Sequence of chain 2.A:
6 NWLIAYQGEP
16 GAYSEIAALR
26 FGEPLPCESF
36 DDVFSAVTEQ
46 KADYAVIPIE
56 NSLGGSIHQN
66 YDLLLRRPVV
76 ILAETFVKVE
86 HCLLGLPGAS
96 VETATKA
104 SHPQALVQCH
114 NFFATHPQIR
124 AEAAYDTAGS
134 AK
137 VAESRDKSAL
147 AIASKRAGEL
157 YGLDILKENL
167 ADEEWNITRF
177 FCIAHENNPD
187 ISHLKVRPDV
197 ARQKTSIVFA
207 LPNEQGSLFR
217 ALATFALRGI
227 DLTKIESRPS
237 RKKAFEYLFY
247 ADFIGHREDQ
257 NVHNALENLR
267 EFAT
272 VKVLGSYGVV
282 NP

Sequence of chain 2.B:
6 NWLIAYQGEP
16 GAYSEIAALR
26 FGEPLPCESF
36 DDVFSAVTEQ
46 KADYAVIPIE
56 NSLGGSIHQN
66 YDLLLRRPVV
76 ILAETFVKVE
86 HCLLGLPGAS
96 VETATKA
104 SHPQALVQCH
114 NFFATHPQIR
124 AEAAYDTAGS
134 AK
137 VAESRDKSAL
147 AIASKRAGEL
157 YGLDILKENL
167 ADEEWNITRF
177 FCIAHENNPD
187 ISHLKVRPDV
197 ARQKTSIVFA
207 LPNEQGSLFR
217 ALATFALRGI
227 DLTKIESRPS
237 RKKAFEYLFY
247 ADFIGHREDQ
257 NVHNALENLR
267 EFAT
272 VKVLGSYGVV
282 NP

This small molecule binds to this protein.
Small molecule (SMILES): N[C@@H](Cc1ccccc1)C(=O)O

Binding-site contacts:
Ligand atom CD2 contacts residue LEU214 of chain 2.A at 3.7 Å (hydrophobic).
Ligand atom CZ contacts residue ILE231 of chain 2.B at 3.9 Å (hydrophobic).
Ligand atom C contacts residue LEU228 of chain 2.B at 3.8 Å (hydrophobic).
Ligand atom CZ contacts residue PHE245 of chain 2.A at 3.9 Å (hydrophobic).
Ligand atom CZ contacts residue LYS230 of chain 2.B at 3.6 Å.
Ligand atom OXT contacts residue GLY212 of chain 2.A at 3.7 Å.
Ligand atom CG contacts residue ASN209 of chain 2.A at 3.5 Å.
Ligand atom CZ contacts residue THR229 of chain 2.B at 3.8 Å.
Ligand atom C contacts residue GLY212 of chain 2.A at 3.8 Å.
Ligand atom CZ contacts residue SER233 of chain 2.A at 3.4 Å.
Ligand atom C contacts residue GLU210 of chain 2.A at 3.6 Å.
Ligand atom CE2 contacts residue LEU228 of chain 2.B at 3.5 Å (hydrophobic).
Ligand atom OXT contacts residue LEU214 of chain 2.A at 3.3 Å (h-bond).
Ligand atom CD2 contacts residue PHE245 of chain 2.A at 3.9 Å (hydrophobic).
Ligand atom N contacts residue ASN209 of chain 2.A at 2.5 Å (h-bond).
Ligand atom O contacts residue LEU228 of chain 2.B at 2.7 Å (h-bond).
Ligand atom N contacts residue LEU228 of chain 2.B at 2.8 Å (h-bond).
Ligand atom CD1 contacts residue LEU228 of chain 2.B at 3.3 Å (hydrophobic).
Ligand atom CE1 contacts residue TYR243 of chain 2.A at 3.3 Å (hydrophobic).
Ligand atom CD1 contacts residue PHE245 of chain 2.A at 3.9 Å (hydrophobic).
Ligand atom CD1 contacts residue ASN209 of chain 2.A at 3.2 Å.
Ligand atom CB contacts residue ASN209 of chain 2.A at 3.0 Å.
Ligand atom CD2 contacts residue LEU228 of chain 2.B at 3.7 Å (hydrophobic).
Ligand atom OXT contacts residue SER213 of chain 2.A at 3.6 Å.
Ligand atom CG contacts residue PHE245 of chain 2.A at 3.7 Å (hydrophobic).
Ligand atom CZ contacts residue LEU228 of chain 2.B at 3.9 Å (hydrophobic).
Ligand atom N contacts residue ASP227 of chain 2.B at 2.6 Å (salt-bridge).
Ligand atom OXT contacts residue GLU210 of chain 2.A at 3.8 Å.
Ligand atom CA contacts residue ASN209 of chain 2.A at 3.1 Å.
Ligand atom CA contacts residue LEU228 of chain 2.B at 3.9 Å (hydrophobic).
Ligand atom C contacts residue ASP227 of chain 2.B at 3.5 Å.
Ligand atom CE2 contacts residue PHE245 of chain 2.A at 3.8 Å (hydrophobic).
Ligand atom O contacts residue ASP227 of chain 2.B at 3.1 Å (salt-bridge).
Ligand atom CE2 contacts residue LEU214 of chain 2.A at 3.6 Å (hydrophobic).
Ligand atom CA contacts residue ASP227 of chain 2.B at 3.3 Å.
Ligand atom CD1 contacts residue TYR243 of chain 2.A at 3.7 Å (hydrophobic).
Ligand atom CA contacts residue GLU210 of chain 2.A at 3.3 Å.
Ligand atom CE1 contacts residue LEU228 of chain 2.B at 3.5 Å (hydrophobic).
Ligand atom CG contacts residue LEU228 of chain 2.B at 3.6 Å (hydrophobic).
Ligand atom CE1 contacts residue THR229 of chain 2.B at 3.7 Å.